This protein binds this small molecule.
Small molecule (SMILES): NS(=O)(=O)c1ccc(S(=O)(=O)NCc2cccs2)s1

Binding-site contacts:
Ligand atom O4B contacts residue PHE129 of chain 1.A at 3.1 Å.
Ligand atom C4 contacts residue LEU196 of chain 1.A at 4.2 Å (hydrophobic).
Ligand atom N8 contacts residue PHE129 of chain 1.A at 3.7 Å.
Ligand atom O1A contacts residue ZN1 of chain 1.C at 4.0 Å.
Ligand atom N21 contacts residue HIS93 of chain 1.A at 3.3 Å (h-bond).
Ligand atom S14 contacts residue LEU196 of chain 1.A at 4.0 Å.
Ligand atom C3 contacts residue LEU196 of chain 1.A at 3.9 Å (hydrophobic).
Ligand atom S2 contacts residue LEU196 of chain 1.A at 3.6 Å.
Ligand atom S1 contacts residue HIS93 of chain 1.A at 3.6 Å.
Ligand atom O2A contacts residue VAL120 of chain 1.A at 3.9 Å.
Ligand atom S2 contacts residue VAL120 of chain 1.A at 3.9 Å.
Ligand atom O1A contacts residue LEU196 of chain 1.A at 3.2 Å.
Ligand atom O2A contacts residue HIS118 of chain 1.A at 3.4 Å (h-bond).
Ligand atom S2 contacts residue HIS93 of chain 1.A at 3.8 Å.
Ligand atom N21 contacts residue GLU105 of chain 1.A at 4.0 Å.
Ligand atom C6 contacts residue LEU196 of chain 1.A at 4.0 Å (hydrophobic).
Ligand atom S7 contacts residue PHE129 of chain 1.A at 4.0 Å.
Ligand atom S1 contacts residue ZN1 of chain 1.C at 2.9 Å.
Ligand atom N21 contacts residue ZN1 of chain 1.C at 2.0 Å.
Ligand atom O4B contacts residue GLN91 of chain 1.A at 4.0 Å.
Ligand atom O2A contacts residue HIS93 of chain 1.A at 3.2 Å (h-bond).
Ligand atom O1A contacts residue TRP207 of chain 1.A at 3.9 Å.
Ligand atom N8 contacts residue LEU196 of chain 1.A at 4.0 Å.
Ligand atom C10 contacts residue PRO200 of chain 1.A at 4.1 Å (hydrophobic).
Ligand atom S1 contacts residue HIS118 of chain 1.A at 3.9 Å.
Ligand atom O4B contacts residue VAL120 of chain 1.A at 3.8 Å.
Ligand atom C4 contacts residue THR198 of chain 1.A at 3.1 Å.
Ligand atom S1 contacts residue THR197 of chain 1.A at 3.7 Å.
Ligand atom C3 contacts residue HIS93 of chain 1.A at 3.8 Å.
Ligand atom C3 contacts residue ZN1 of chain 1.C at 4.0 Å.
Ligand atom N21 contacts residue HIS118 of chain 1.A at 3.4 Å (h-bond).
Ligand atom C9 contacts residue LEU196 of chain 1.A at 4.0 Å (hydrophobic).
Ligand atom O1A contacts residue THR197 of chain 1.A at 3.0 Å (h-bond).
Ligand atom O2A contacts residue VAL141 of chain 1.A at 4.0 Å.
Ligand atom S14 contacts residue PRO200 of chain 1.A at 3.5 Å.
Ligand atom O2A contacts residue ZN1 of chain 1.C at 2.9 Å.
Ligand atom N21 contacts residue THR197 of chain 1.A at 2.8 Å (h-bond).
Ligand atom N21 contacts residue HIS95 of chain 1.A at 3.3 Å (h-bond).
Ligand atom C5 contacts residue THR198 of chain 1.A at 3.4 Å.
Ligand atom O3B contacts residue GLN91 of chain 1.A at 3.5 Å (h-bond).

Sequence of chain 1.A:
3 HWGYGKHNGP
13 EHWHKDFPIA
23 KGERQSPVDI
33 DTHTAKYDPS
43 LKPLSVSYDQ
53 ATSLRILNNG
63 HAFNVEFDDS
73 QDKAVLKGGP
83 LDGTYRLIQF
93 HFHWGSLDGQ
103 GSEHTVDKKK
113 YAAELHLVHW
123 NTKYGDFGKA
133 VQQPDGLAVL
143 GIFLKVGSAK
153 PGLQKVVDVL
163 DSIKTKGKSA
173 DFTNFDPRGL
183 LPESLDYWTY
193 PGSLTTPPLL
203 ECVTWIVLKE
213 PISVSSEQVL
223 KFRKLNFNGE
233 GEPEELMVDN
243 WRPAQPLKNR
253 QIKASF